Sequence of chain 1.D:
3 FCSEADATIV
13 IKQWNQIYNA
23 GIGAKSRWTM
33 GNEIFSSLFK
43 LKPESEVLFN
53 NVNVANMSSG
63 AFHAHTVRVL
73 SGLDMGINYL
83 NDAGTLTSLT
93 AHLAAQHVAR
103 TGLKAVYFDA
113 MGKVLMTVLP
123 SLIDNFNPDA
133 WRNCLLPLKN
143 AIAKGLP

Binding-site contacts:
Ligand atom O5 contacts residue ASN58 of chain 1.D at 2.4 Å (h-bond).
Ligand atom C1 contacts residue SER60 of chain 1.D at 4.2 Å.
Ligand atom C4 contacts residue ASN58 of chain 1.D at 4.2 Å.
Ligand atom C6 contacts residue SER60 of chain 1.D at 3.7 Å.
Ligand atom N2 contacts residue ASN58 of chain 1.D at 2.9 Å (h-bond).
Ligand atom O5 contacts residue GLY62 of chain 1.D at 4.4 Å.
Ligand atom C5 contacts residue SER60 of chain 1.D at 3.9 Å.
Ligand atom C2 contacts residue ASN58 of chain 1.D at 2.5 Å.
Ligand atom C6 contacts residue SER61 of chain 1.D at 3.6 Å.
Ligand atom C6 contacts residue ASN58 of chain 1.D at 4.2 Å.
Ligand atom C5 contacts residue ASN58 of chain 1.D at 3.7 Å.
Ligand atom O7 contacts residue ASN58 of chain 1.D at 3.8 Å.
Ligand atom C2 contacts residue ASP81 of chain 1.A at 3.4 Å.
Ligand atom C1 contacts residue ASP81 of chain 1.A at 3.8 Å.
Ligand atom C3 contacts residue ASN58 of chain 1.D at 3.8 Å.
Ligand atom O5 contacts residue SER60 of chain 1.D at 3.9 Å.
Ligand atom C7 contacts residue ASN58 of chain 1.D at 3.5 Å.
Ligand atom O5 contacts residue SER61 of chain 1.D at 3.9 Å.
Ligand atom C1 contacts residue SER60 of chain 1.D at 4.2 Å.
Ligand atom O2 contacts residue ASP81 of chain 1.A at 3.5 Å (salt-bridge).
Ligand atom C1 contacts residue ASN58 of chain 1.D at 1.4 Å.
Ligand atom O5 contacts residue ASP81 of chain 1.A at 4.4 Å.
Ligand atom O5 contacts residue SER60 of chain 1.D at 3.9 Å.
Ligand atom O5 contacts residue SER61 of chain 1.D at 4.4 Å.

A small-molecule ligand and the protein it binds are described below.
Small molecule (SMILES): CC(=O)N[C@H]1CO[C@H](CO[C@@H]2O[C@@H](C)[C@@H](O)[C@@H](O)[C@@H]2O)[C@@H](O)[C@@H]1O

Sequence of chain 1.A:
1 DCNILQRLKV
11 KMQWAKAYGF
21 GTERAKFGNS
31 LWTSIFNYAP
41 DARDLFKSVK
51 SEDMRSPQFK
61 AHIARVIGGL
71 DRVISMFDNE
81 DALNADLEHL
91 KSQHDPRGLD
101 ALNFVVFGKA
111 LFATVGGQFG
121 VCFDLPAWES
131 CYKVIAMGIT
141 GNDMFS